Sequence of chain 43.H:
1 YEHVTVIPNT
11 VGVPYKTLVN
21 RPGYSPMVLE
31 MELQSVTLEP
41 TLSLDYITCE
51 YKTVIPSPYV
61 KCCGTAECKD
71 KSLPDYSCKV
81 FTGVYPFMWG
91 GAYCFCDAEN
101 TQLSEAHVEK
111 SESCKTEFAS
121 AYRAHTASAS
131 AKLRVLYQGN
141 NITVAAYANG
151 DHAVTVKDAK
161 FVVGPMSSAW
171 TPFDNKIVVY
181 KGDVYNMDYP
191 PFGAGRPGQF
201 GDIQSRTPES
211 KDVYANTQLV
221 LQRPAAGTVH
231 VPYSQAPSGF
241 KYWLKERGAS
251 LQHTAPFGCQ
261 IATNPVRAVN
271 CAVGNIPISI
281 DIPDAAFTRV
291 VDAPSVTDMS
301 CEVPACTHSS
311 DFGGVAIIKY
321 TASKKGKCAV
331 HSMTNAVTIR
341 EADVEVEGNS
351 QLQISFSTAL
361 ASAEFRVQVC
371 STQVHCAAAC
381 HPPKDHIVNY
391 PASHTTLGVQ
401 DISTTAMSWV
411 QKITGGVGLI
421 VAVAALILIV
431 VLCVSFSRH

Sequence of chain 43.I:
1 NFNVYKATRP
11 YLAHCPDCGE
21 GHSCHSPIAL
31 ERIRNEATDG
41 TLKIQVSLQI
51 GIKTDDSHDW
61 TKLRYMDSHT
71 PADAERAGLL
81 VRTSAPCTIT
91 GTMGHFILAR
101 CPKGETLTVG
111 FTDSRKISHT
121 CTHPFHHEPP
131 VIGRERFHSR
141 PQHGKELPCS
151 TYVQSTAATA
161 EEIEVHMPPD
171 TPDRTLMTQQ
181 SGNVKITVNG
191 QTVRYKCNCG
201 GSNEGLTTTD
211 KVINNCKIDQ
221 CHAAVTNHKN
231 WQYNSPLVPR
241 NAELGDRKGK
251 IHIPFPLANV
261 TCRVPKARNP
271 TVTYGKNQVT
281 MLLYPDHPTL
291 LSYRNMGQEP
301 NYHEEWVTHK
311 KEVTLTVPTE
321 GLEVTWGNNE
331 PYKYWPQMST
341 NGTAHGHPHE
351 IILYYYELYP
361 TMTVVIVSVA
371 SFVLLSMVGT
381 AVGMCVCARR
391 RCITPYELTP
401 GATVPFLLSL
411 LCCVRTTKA

Binding-site contacts:
Ligand atom C1 contacts residue ASN259 of chain 43.I at 1.4 Å.
Ligand atom C3 contacts residue ASN259 of chain 43.I at 3.8 Å.
Ligand atom O5 contacts residue ASN259 of chain 43.I at 2.3 Å (h-bond).
Ligand atom O5 contacts residue THR116 of chain 43.H at 4.3 Å.
Ligand atom C8 contacts residue GLU198 of chain 43.B at 4.1 Å.
Ligand atom C4 contacts residue ASN259 of chain 43.I at 4.1 Å.
Ligand atom C4 contacts residue LYS115 of chain 43.H at 4.5 Å.
Ligand atom C6 contacts residue LYS115 of chain 43.H at 4.3 Å.
Ligand atom O7 contacts residue LYS181 of chain 43.H at 4.1 Å.
Ligand atom O6 contacts residue LYS115 of chain 43.H at 3.7 Å.
Ligand atom N2 contacts residue ASN259 of chain 43.I at 3.0 Å (h-bond).
Ligand atom C5 contacts residue ASN259 of chain 43.I at 3.6 Å.
Ligand atom C8 contacts residue ASN259 of chain 43.I at 4.4 Å.
Ligand atom O6 contacts residue ASN259 of chain 43.I at 4.5 Å.
Ligand atom O6 contacts residue THR116 of chain 43.H at 3.5 Å.
Ligand atom C7 contacts residue ASN259 of chain 43.I at 3.1 Å.
Ligand atom O7 contacts residue ASN259 of chain 43.I at 2.8 Å (h-bond).
Ligand atom C2 contacts residue ASN259 of chain 43.I at 2.4 Å.

This protein binds this small molecule.
Small molecule (SMILES): CC(=O)N[C@@H]1[C@@H](O)[C@H](O)[C@@H](CO)O[C@H]1O

Sequence of chain 43.B:
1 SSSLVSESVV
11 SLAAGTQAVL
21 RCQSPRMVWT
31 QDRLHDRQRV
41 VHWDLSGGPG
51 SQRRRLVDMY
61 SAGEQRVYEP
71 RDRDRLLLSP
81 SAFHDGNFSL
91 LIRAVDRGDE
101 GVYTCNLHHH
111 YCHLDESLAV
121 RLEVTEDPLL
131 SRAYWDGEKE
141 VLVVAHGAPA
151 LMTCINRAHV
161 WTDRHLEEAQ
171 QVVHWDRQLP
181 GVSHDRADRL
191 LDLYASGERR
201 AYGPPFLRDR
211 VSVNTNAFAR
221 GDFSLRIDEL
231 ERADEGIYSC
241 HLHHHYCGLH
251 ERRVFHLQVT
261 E